Sequence of chain 1.K:
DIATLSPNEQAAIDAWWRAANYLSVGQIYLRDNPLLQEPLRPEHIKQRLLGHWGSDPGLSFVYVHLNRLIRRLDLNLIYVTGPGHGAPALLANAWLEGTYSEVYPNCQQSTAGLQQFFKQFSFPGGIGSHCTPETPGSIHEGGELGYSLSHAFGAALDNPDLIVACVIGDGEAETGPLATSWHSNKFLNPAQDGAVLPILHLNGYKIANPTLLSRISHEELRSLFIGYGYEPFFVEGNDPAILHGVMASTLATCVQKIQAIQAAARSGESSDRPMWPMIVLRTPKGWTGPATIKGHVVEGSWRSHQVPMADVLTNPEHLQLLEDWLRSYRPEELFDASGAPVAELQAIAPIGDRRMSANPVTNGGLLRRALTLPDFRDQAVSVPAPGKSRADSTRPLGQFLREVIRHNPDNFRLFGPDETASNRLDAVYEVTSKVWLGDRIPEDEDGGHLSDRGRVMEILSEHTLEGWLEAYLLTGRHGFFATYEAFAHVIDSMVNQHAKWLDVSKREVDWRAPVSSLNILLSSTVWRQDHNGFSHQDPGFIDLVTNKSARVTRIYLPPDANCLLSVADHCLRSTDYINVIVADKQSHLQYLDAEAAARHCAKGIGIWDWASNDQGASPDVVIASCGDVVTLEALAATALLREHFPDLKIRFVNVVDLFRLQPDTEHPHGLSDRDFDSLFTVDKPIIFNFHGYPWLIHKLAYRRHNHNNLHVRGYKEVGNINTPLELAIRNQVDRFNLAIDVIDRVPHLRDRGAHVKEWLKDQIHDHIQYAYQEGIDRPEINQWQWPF

Sequence of chain 1.I:
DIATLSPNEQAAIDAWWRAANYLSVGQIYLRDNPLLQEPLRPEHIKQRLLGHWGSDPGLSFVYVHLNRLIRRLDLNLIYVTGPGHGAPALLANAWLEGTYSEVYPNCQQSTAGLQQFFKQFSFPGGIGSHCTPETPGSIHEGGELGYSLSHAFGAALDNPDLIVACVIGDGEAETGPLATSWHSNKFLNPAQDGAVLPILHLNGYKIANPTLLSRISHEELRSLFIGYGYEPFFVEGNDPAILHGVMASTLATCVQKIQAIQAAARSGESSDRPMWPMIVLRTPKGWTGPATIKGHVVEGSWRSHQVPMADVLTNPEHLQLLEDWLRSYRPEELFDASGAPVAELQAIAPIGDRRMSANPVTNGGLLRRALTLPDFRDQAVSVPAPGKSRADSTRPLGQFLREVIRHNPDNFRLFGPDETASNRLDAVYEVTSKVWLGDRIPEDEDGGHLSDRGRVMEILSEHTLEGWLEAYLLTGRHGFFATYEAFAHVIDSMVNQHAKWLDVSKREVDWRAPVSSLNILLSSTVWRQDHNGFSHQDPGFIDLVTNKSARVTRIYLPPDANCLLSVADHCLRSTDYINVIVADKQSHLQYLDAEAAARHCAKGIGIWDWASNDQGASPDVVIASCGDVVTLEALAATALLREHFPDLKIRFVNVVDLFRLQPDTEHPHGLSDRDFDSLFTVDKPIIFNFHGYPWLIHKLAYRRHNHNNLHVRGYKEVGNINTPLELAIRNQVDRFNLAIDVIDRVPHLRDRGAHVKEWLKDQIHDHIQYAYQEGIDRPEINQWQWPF

A small-molecule ligand and the protein it binds are described below.
Small molecule (SMILES): Nc1ncnc2c1ncn2[C@@H]1O[C@H](CO[P](=O)(O)O[P](=O)(O)NP(=O)(O)O)[C@@H](O)[C@H]1O

Sequence of chain 1.J:
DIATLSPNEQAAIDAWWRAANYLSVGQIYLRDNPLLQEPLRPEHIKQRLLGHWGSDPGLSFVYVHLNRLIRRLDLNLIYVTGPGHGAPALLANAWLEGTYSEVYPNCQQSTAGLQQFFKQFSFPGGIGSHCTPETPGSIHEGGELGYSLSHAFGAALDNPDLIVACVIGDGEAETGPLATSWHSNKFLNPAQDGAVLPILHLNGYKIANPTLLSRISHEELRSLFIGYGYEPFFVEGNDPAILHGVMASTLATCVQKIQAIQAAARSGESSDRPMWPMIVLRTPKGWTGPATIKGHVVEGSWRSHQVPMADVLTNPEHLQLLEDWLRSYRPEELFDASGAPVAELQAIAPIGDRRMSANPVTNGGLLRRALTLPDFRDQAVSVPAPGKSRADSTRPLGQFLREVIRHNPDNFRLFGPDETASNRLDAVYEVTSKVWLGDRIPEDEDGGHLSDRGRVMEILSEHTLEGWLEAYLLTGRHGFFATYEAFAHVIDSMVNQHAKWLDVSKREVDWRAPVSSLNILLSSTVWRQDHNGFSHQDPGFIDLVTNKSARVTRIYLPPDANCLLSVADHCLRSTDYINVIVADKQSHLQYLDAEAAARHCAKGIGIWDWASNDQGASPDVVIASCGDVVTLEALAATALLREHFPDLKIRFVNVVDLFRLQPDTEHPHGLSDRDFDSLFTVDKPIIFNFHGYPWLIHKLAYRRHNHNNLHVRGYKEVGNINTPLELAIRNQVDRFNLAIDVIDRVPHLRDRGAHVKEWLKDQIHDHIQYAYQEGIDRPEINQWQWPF

Binding-site contacts:
Ligand atom O2B contacts residue ARG753 of chain 1.I at 2.7 Å (salt-bridge).
Ligand atom PB contacts residue ARG753 of chain 1.I at 3.5 Å.
Ligand atom N6 contacts residue HIS715 of chain 1.I at 3.7 Å.
Ligand atom O1B contacts residue HIS719 of chain 1.I at 3.0 Å (h-bond).
Ligand atom C5 contacts residue TYR710 of chain 1.J at 3.4 Å (hydrophobic).
Ligand atom O2G contacts residue TYR710 of chain 1.J at 3.6 Å.
Ligand atom N7 contacts residue HIS706 of chain 1.I at 3.5 Å.
Ligand atom N6 contacts residue TYR710 of chain 1.J at 3.7 Å.
Ligand atom O1A contacts residue LEU718 of chain 1.I at 3.5 Å (h-bond).
Ligand atom O2G contacts residue ARG711 of chain 1.J at 2.9 Å (salt-bridge).
Ligand atom N1 contacts residue TYR710 of chain 1.J at 3.7 Å.
Ligand atom PB contacts residue ARG721 of chain 1.I at 3.6 Å.
Ligand atom O1A contacts residue HIS706 of chain 1.I at 3.4 Å.
Ligand atom C6 contacts residue TYR710 of chain 1.J at 3.5 Å (hydrophobic).
Ligand atom C5 contacts residue HIS706 of chain 1.I at 3.6 Å.
Ligand atom PA contacts residue HIS706 of chain 1.I at 3.3 Å.
Ligand atom N9 contacts residue HIS706 of chain 1.I at 3.3 Å.
Ligand atom O3A contacts residue HIS719 of chain 1.I at 3.7 Å.
Ligand atom PA contacts residue VAL720 of chain 1.I at 3.8 Å.
Ligand atom O3A contacts residue VAL720 of chain 1.I at 3.6 Å (h-bond).
Ligand atom O2B contacts residue ARG721 of chain 1.I at 2.6 Å (salt-bridge).
Ligand atom N7 contacts residue TYR710 of chain 1.J at 3.2 Å.
Ligand atom O2A contacts residue HIS706 of chain 1.I at 2.4 Å (h-bond).
Ligand atom O3A contacts residue ARG721 of chain 1.I at 3.1 Å (salt-bridge).
Ligand atom C8 contacts residue TYR710 of chain 1.J at 3.4 Å (hydrophobic).
Ligand atom O4' contacts residue HIS706 of chain 1.I at 3.1 Å.
Ligand atom O2A contacts residue VAL720 of chain 1.I at 2.8 Å (h-bond).
Ligand atom C2' contacts residue TYR710 of chain 1.J at 3.4 Å (hydrophobic).
Ligand atom N3 contacts residue HIS706 of chain 1.I at 3.5 Å.
Ligand atom C1' contacts residue HIS706 of chain 1.I at 3.5 Å.
Ligand atom O3G contacts residue ARG753 of chain 1.I at 3.8 Å.
Ligand atom C2 contacts residue ANP1 of chain 1.NA at 3.7 Å.
Ligand atom C4 contacts residue HIS706 of chain 1.I at 3.5 Å.
Ligand atom N6 contacts residue ANP1 of chain 1.NA at 3.7 Å.
Ligand atom O1B contacts residue ARG753 of chain 1.I at 3.1 Å (salt-bridge).
Ligand atom O2A contacts residue HIS719 of chain 1.I at 3.8 Å.
Ligand atom C8 contacts residue HIS706 of chain 1.I at 3.4 Å.
Ligand atom N1 contacts residue ANP1 of chain 1.NA at 3.0 Å (h-bond).
Ligand atom O2' contacts residue TYR710 of chain 1.J at 3.2 Å.
Ligand atom C2 contacts residue HIS706 of chain 1.I at 3.7 Å.